A small-molecule ligand and the protein it binds are described below.
Small molecule (SMILES): Nc1ccn([C@@H]2O[C@H](CO[P](=O)(O)O[C@H]3[C@@H](O)[C@H](n4cnc5c(N)ncnc54)O[C@@H]3CO[P](=O)(O)O[C@H]3[C@@H](O)[C@H](n4cnc5c(=O)nc(N)[nH]c54)O[C@@H]3CO[P](=O)(O)O[C@H]3[C@@H](O)[C@H](n4cnc5c(N)ncnc54)O[C@@H]3CO[P](=O)(O)O[C@H]3[C@@H](O)[C@H](n4cnc5c(N)ncnc54)O[C@@H]3CO[P](=O)(O)O[C@H]3[C@@H](O)[C@H](n4ccc(=O)[nH]c4=O)O[C@@H]3CO[P](=O)(O)O[C@H]3[C@@H](O)[C@H](n4ccc(N)nc4=O)O[C@@H]3CO[P](=O)(O)O[C@H]3[C@@H](O)[C@H](n4ccc(=O)[nH]c4=O)O[C@@H]3CO[P](=O)(O)O[C@H]3[C@@H](O)[C@H](n4cnc5c(=O)nc(N)[nH]c54)O[C@@H]3COPO)[C@@H](O)[C@H]2O)c(=O)n1

Sequence of chain 41.D:
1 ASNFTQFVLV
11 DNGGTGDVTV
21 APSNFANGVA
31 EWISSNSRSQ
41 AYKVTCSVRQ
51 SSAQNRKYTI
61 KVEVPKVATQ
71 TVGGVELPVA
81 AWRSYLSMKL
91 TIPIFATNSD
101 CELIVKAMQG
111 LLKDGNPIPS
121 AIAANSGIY

Sequence of chain 41.C:
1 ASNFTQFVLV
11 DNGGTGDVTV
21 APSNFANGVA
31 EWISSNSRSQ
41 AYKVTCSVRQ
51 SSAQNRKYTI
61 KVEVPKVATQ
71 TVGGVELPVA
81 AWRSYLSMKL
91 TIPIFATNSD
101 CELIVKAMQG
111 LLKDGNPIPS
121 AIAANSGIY

Binding-site contacts:
Ligand atom OP2 contacts residue TYR85 of chain 41.C at 2.9 Å (h-bond).
Ligand atom N7 contacts residue LYS61 of chain 41.C at 3.5 Å.
Ligand atom C2 contacts residue SER47 of chain 41.C at 3.2 Å.
Ligand atom P contacts residue LYS57 of chain 41.D at 3.2 Å.
Ligand atom C5 contacts residue THR45 of chain 41.C at 3.2 Å.
Ligand atom P contacts residue ARG49 of chain 41.D at 3.2 Å.
Ligand atom C5 contacts residue TYR85 of chain 41.C at 3.7 Å (hydrophobic).
Ligand atom N7 contacts residue THR45 of chain 41.C at 2.5 Å (h-bond).
Ligand atom OP1 contacts residue SER52 of chain 41.D at 2.9 Å (h-bond).
Ligand atom OP2 contacts residue LYS57 of chain 41.D at 3.2 Å (salt-bridge).
Ligand atom O3' contacts residue SER51 of chain 41.D at 3.4 Å.
Ligand atom N7 contacts residue TYR85 of chain 41.C at 3.6 Å.
Ligand atom C5' contacts residue ARG49 of chain 41.D at 3.1 Å.
Ligand atom P contacts residue LYS89 of chain 41.D at 3.4 Å.
Ligand atom C6 contacts residue THR45 of chain 41.C at 3.5 Å.
Ligand atom O5' contacts residue ARG49 of chain 41.D at 3.6 Å (salt-bridge).
Ligand atom OP2 contacts residue LYS89 of chain 41.D at 3.5 Å (salt-bridge).
Ligand atom N6 contacts residue THR59 of chain 41.C at 2.9 Å (h-bond).
Ligand atom OP1 contacts residue SER51 of chain 41.D at 2.8 Å (h-bond).
Ligand atom OP1 contacts residue ASN55 of chain 41.D at 3.4 Å (h-bond).
Ligand atom O5' contacts residue LYS57 of chain 41.D at 3.1 Å (salt-bridge).
Ligand atom OP2 contacts residue LYS89 of chain 41.D at 3.4 Å (salt-bridge).
Ligand atom N6 contacts residue THR45 of chain 41.C at 2.9 Å (h-bond).
Ligand atom OP1 contacts residue LYS89 of chain 41.D at 3.3 Å (salt-bridge).
Ligand atom N1 contacts residue SER47 of chain 41.C at 2.8 Å (h-bond).
Ligand atom OP1 contacts residue LYS57 of chain 41.D at 2.8 Å.
Ligand atom OP2 contacts residue ASN55 of chain 41.D at 3.5 Å (h-bond).
Ligand atom C8 contacts residue THR45 of chain 41.C at 3.6 Å.
Ligand atom OP2 contacts residue LYS57 of chain 41.D at 2.6 Å (salt-bridge).
Ligand atom OP2 contacts residue LYS43 of chain 41.C at 3.0 Å (salt-bridge).
Ligand atom O2' contacts residue GLU63 of chain 41.C at 3.6 Å.
Ligand atom N6 contacts residue THR91 of chain 41.D at 3.4 Å (h-bond).
Ligand atom N1 contacts residue THR59 of chain 41.C at 3.5 Å.
Ligand atom OP1 contacts residue ARG49 of chain 41.D at 2.5 Å (salt-bridge).
Ligand atom C8 contacts residue TYR85 of chain 41.C at 3.7 Å (hydrophobic).
Ligand atom O3' contacts residue ARG49 of chain 41.D at 3.0 Å (salt-bridge).
Ligand atom C5' contacts residue TYR85 of chain 41.C at 3.7 Å (hydrophobic).
Ligand atom C6 contacts residue TYR85 of chain 41.C at 3.7 Å (hydrophobic).
Ligand atom OP2 contacts residue SER51 of chain 41.D at 3.5 Å (h-bond).
Ligand atom P contacts residue SER51 of chain 41.D at 3.4 Å.